This small molecule binds to this protein.
Small molecule (SMILES): CCOC(=O)CN

Binding-site contacts:
Ligand atom N contacts residue ALA69 of chain 1.A at 3.8 Å.
Ligand atom C1 contacts residue ILE108 of chain 1.A at 4.3 Å (hydrophobic).
Ligand atom O contacts residue VAL65 of chain 1.A at 3.5 Å.
Ligand atom N contacts residue HIS94 of chain 1.A at 4.4 Å.
Ligand atom CA contacts residue LEU30 of chain 1.A at 4.4 Å (hydrophobic).
Ligand atom N contacts residue VAL65 of chain 1.A at 4.4 Å.
Ligand atom N contacts residue HEM1 of chain 1.C at 2.3 Å.
Ligand atom C2 contacts residue GLY26 of chain 1.A at 4.1 Å.
Ligand atom C2 contacts residue ILE108 of chain 1.A at 4.1 Å (hydrophobic).
Ligand atom CA contacts residue HEM1 of chain 1.C at 3.1 Å.
Ligand atom O contacts residue LEU30 of chain 1.A at 3.7 Å.
Ligand atom O contacts residue GLY66 of chain 1.A at 3.8 Å.
Ligand atom O1 contacts residue ILE108 of chain 1.A at 3.4 Å.
Ligand atom C contacts residue HEM1 of chain 1.C at 4.5 Å.
Ligand atom C1 contacts residue ALA69 of chain 1.A at 3.8 Å (hydrophobic).
Ligand atom CA contacts residue ALA69 of chain 1.A at 3.7 Å (hydrophobic).
Ligand atom O1 contacts residue LEU30 of chain 1.A at 3.8 Å.
Ligand atom C1 contacts residue GLY26 of chain 1.A at 4.3 Å.
Ligand atom C2 contacts residue LEU70 of chain 1.A at 3.7 Å (hydrophobic).
Ligand atom C2 contacts residue ILE29 of chain 1.A at 3.5 Å (hydrophobic).
Ligand atom N contacts residue PHE44 of chain 1.A at 4.3 Å.
Ligand atom O contacts residue ALA69 of chain 1.A at 3.3 Å.
Ligand atom C contacts residue LEU30 of chain 1.A at 3.7 Å (hydrophobic).
Ligand atom C contacts residue ILE108 of chain 1.A at 4.1 Å (hydrophobic).
Ligand atom CA contacts residue ILE108 of chain 1.A at 3.9 Å (hydrophobic).
Ligand atom C1 contacts residue GLY66 of chain 1.A at 3.8 Å.
Ligand atom C contacts residue ALA69 of chain 1.A at 3.2 Å (hydrophobic).
Ligand atom C1 contacts residue LEU30 of chain 1.A at 3.6 Å (hydrophobic).
Ligand atom O1 contacts residue ALA69 of chain 1.A at 3.4 Å.
Ligand atom C2 contacts residue LEU30 of chain 1.A at 4.3 Å (hydrophobic).

Sequence of chain 1.A:
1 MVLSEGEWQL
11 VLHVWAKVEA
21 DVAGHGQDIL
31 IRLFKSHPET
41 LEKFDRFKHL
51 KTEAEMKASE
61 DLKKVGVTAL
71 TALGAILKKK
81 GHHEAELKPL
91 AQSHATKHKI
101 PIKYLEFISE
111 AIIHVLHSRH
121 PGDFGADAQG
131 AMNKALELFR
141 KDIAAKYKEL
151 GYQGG